Binding-site contacts:
Ligand atom O3 contacts residue ALA212 of chain 1.A at 4.1 Å.
Ligand atom O3 contacts residue ASP214 of chain 1.A at 3.9 Å.
Ligand atom O4 contacts residue GLU216 of chain 1.A at 2.6 Å (salt-bridge).
Ligand atom O1 contacts residue ALA212 of chain 1.A at 3.5 Å.
Ligand atom C3 contacts residue GLU216 of chain 1.A at 3.2 Å.
Ligand atom C4 contacts residue GLU216 of chain 1.A at 3.5 Å.
Ligand atom O1 contacts residue GLY211 of chain 1.A at 4.1 Å.
Ligand atom O3 contacts residue GLU216 of chain 1.A at 2.5 Å (salt-bridge).
Ligand atom O1 contacts residue LYS123 of chain 1.A at 3.6 Å (salt-bridge).
Ligand atom O5 contacts residue PRO210 of chain 1.A at 4.0 Å.
Ligand atom C2 contacts residue LEU213 of chain 1.A at 3.5 Å (hydrophobic).
Ligand atom O3 contacts residue ALA215 of chain 1.A at 4.0 Å.
Ligand atom C2 contacts residue GLU216 of chain 1.A at 4.5 Å.
Ligand atom O2 contacts residue LEU213 of chain 1.A at 3.9 Å.
Ligand atom O2 contacts residue ALA212 of chain 1.A at 4.3 Å.
Ligand atom C5 contacts residue PRO210 of chain 1.A at 4.2 Å (hydrophobic).
Ligand atom O2 contacts residue ALA212 of chain 1.A at 4.3 Å.
Ligand atom O3 contacts residue GLY211 of chain 1.A at 4.4 Å.
Ligand atom O6 contacts residue PRO210 of chain 1.A at 4.0 Å.
Ligand atom C2 contacts residue ALA212 of chain 1.A at 4.2 Å (hydrophobic).
Ligand atom C3 contacts residue LEU213 of chain 1.A at 3.7 Å (hydrophobic).
Ligand atom O3 contacts residue LEU213 of chain 1.A at 2.9 Å (h-bond).
Ligand atom O5 contacts residue GLY211 of chain 1.A at 3.9 Å.
Ligand atom C1 contacts residue LYS123 of chain 1.A at 3.9 Å.
Ligand atom C6 contacts residue PRO210 of chain 1.A at 3.7 Å (hydrophobic).
Ligand atom C5 contacts residue GLU216 of chain 1.A at 4.4 Å.
Ligand atom O4 contacts residue ALA215 of chain 1.A at 4.0 Å.
Ligand atom O4 contacts residue PHE167 of chain 1.A at 4.3 Å.

The small molecule below binds the protein below.
Small molecule (SMILES): OC[C@H]1O[C@@](CO)(O[C@H]2O[C@H](CO)[C@@H](O)[C@H](O)[C@H]2O)[C@@H](O)[C@@H]1O

Sequence of chain 1.A:
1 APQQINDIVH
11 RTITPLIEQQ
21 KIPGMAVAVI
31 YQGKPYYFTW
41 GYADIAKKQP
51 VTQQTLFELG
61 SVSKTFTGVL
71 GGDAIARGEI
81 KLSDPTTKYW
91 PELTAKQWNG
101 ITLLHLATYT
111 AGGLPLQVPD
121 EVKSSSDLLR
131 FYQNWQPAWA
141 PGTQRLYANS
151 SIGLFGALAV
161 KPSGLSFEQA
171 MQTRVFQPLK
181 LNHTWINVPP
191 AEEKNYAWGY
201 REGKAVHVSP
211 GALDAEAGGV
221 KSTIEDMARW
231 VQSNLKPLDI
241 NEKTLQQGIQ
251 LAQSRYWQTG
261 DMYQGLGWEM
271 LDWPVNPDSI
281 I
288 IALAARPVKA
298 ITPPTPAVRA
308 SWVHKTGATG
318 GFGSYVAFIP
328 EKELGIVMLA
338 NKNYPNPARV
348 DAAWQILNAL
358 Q